Binding-site contacts:
Ligand atom OXT contacts residue PHE432 of chain 1.A at 3.5 Å.
Ligand atom CB contacts residue PHE327 of chain 1.A at 3.9 Å (hydrophobic).
Ligand atom O contacts residue LEU604 of chain 1.A at 3.5 Å.
Ligand atom C contacts residue LEU604 of chain 1.A at 4.1 Å (hydrophobic).
Ligand atom C contacts residue PHE432 of chain 1.A at 3.2 Å (hydrophobic).
Ligand atom O3 contacts residue ALA273 of chain 1.A at 3.6 Å.
Ligand atom CA contacts residue PHE432 of chain 1.A at 3.5 Å (hydrophobic).
Ligand atom OXT contacts residue ILE606 of chain 1.A at 3.2 Å.
Ligand atom CB contacts residue PHE432 of chain 1.A at 4.0 Å (hydrophobic).
Ligand atom C contacts residue ILE606 of chain 1.A at 4.4 Å (hydrophobic).
Ligand atom O contacts residue ARG176 of chain 1.A at 2.8 Å (salt-bridge).
Ligand atom OXT contacts residue CYS418 of chain 1.A at 3.6 Å.
Ligand atom O3 contacts residue ARG176 of chain 1.A at 3.0 Å (salt-bridge).
Ligand atom CB contacts residue ALA273 of chain 1.A at 4.2 Å (hydrophobic).
Ligand atom O contacts residue CYS418 of chain 1.A at 3.1 Å (h-bond).
Ligand atom CA contacts residue ARG176 of chain 1.A at 3.8 Å.
Ligand atom CB contacts residue CYS418 of chain 1.A at 3.0 Å (hydrophobic).
Ligand atom O contacts residue ARG435 of chain 1.A at 3.8 Å.
Ligand atom CA contacts residue CYS418 of chain 1.A at 2.6 Å (hydrophobic).
Ligand atom C contacts residue ARG435 of chain 1.A at 3.6 Å.
Ligand atom C contacts residue CYS418 of chain 1.A at 2.9 Å (hydrophobic).
Ligand atom CB contacts residue ALA272 of chain 1.A at 3.8 Å (hydrophobic).
Ligand atom OXT contacts residue ARG435 of chain 1.A at 2.7 Å (salt-bridge).
Ligand atom CB contacts residue TRP333 of chain 1.A at 3.8 Å (hydrophobic).
Ligand atom O contacts residue PHE432 of chain 1.A at 3.4 Å.
Ligand atom OXT contacts residue LEU604 of chain 1.A at 4.0 Å.
Ligand atom O3 contacts residue PHE432 of chain 1.A at 3.6 Å.
Ligand atom CA contacts residue ALA273 of chain 1.A at 4.2 Å (hydrophobic).
Ligand atom OXT contacts residue PHE327 of chain 1.A at 4.4 Å.
Ligand atom O3 contacts residue CYS418 of chain 1.A at 3.0 Å (h-bond).
Ligand atom C contacts residue ARG176 of chain 1.A at 3.8 Å.

The protein below binds the small molecule below.
Small molecule (SMILES): CC(=O)C(=O)O

Sequence of chain 1.A:
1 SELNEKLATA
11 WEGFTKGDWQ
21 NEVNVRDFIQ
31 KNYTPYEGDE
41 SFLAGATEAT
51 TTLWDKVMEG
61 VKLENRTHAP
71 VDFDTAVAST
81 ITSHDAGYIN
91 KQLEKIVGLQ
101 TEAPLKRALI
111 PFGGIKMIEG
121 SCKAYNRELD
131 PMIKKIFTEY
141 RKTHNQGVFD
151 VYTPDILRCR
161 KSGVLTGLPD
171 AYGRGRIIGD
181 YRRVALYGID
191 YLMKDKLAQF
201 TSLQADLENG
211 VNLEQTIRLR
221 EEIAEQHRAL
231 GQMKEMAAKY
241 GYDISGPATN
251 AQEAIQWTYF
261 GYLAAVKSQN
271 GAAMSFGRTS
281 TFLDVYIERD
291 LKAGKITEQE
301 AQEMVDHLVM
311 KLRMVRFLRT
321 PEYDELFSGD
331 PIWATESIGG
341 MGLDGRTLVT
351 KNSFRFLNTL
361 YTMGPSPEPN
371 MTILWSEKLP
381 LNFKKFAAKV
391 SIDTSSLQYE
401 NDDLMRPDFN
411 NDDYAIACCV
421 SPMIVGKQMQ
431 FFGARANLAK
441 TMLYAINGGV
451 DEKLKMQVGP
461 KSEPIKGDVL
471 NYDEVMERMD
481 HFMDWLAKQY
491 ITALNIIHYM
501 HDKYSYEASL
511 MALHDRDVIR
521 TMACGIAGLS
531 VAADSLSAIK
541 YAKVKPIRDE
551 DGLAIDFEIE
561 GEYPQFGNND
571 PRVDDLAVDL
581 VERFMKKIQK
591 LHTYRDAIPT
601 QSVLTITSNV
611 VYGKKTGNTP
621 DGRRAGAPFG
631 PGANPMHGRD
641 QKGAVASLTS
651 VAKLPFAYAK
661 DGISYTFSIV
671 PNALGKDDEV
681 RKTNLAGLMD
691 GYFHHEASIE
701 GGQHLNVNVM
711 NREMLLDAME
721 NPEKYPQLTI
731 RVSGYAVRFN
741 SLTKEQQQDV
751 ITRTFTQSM